Binding-site contacts:
Ligand atom C8 contacts residue ASN331 of chain 1.B at 4.4 Å.
Ligand atom O5 contacts residue ASN331 of chain 1.B at 2.4 Å (h-bond).
Ligand atom N2 contacts residue ASN331 of chain 1.B at 2.8 Å (h-bond).
Ligand atom O7 contacts residue ASN331 of chain 1.B at 3.3 Å (h-bond).
Ligand atom C7 contacts residue ASN331 of chain 1.B at 3.2 Å.
Ligand atom C5 contacts residue GLN580 of chain 1.B at 4.0 Å.
Ligand atom C6 contacts residue GLN580 of chain 1.B at 3.3 Å.
Ligand atom C1 contacts residue ASN331 of chain 1.B at 1.4 Å.
Ligand atom C5 contacts residue ASN331 of chain 1.B at 3.7 Å.
Ligand atom O6 contacts residue GLN580 of chain 1.B at 4.3 Å.
Ligand atom C2 contacts residue ASN331 of chain 1.B at 2.4 Å.
Ligand atom C4 contacts residue GLN580 of chain 1.B at 4.2 Å.
Ligand atom C4 contacts residue ASN331 of chain 1.B at 4.2 Å.
Ligand atom C3 contacts residue ASN331 of chain 1.B at 3.8 Å.
Ligand atom O5 contacts residue GLN580 of chain 1.B at 3.8 Å.

The small molecule below binds the protein below.
Small molecule (SMILES): CC(=O)N[C@@H]1[C@@H](O)[C@H](O)[C@@H](CO)O[C@H]1O

Sequence of chain 1.B:
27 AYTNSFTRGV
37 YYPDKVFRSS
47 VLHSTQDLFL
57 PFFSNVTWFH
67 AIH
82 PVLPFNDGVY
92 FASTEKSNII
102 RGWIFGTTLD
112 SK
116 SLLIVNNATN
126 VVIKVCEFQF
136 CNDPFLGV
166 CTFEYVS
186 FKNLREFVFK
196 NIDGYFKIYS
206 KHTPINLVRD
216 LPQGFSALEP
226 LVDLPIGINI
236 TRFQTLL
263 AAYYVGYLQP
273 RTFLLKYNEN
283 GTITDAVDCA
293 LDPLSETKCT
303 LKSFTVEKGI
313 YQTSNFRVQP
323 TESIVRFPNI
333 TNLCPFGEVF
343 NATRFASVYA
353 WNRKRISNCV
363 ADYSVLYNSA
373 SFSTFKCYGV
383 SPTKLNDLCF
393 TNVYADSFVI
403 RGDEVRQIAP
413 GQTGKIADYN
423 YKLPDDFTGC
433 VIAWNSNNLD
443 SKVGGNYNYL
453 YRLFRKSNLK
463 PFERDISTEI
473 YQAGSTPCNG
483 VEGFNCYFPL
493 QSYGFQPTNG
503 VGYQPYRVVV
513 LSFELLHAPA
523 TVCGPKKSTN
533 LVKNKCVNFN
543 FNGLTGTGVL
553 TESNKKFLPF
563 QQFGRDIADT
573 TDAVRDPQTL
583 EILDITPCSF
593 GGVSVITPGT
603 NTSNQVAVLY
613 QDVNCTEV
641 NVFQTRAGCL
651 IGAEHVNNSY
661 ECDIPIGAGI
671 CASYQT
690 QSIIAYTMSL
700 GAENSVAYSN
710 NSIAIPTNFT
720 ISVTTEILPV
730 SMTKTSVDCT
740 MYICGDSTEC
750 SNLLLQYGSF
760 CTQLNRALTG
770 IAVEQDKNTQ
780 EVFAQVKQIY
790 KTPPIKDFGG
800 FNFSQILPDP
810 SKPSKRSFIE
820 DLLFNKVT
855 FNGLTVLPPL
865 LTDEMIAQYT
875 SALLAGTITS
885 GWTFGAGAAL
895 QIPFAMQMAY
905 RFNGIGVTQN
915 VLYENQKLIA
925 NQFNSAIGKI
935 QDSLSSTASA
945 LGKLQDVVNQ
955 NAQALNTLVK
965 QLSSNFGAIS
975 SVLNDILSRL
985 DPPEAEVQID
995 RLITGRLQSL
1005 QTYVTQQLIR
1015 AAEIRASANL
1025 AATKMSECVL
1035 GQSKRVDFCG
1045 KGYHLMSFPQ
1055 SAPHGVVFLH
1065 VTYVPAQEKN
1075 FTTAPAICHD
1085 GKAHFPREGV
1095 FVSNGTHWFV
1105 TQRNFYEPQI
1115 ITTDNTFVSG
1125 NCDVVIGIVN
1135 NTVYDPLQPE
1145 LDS